This protein binds this small molecule.
Small molecule (SMILES): CC(=O)N[C@H]1[C@H](O[C@H]2[C@H](O)[C@@H](NC(C)=O)CO[C@@H]2CO)O[C@H](CO)[C@@H](O[C@@H]2O[C@H](CO)[C@@H](O)[C@H](O[C@H]3O[C@H](CO)[C@@H](O)[C@H](O)[C@@H]3O[C@H]3O[C@H](CO)[C@@H](O)[C@H](O)[C@@H]3O[C@H]3O[C@H](CO)[C@@H](O)[C@H](O)[C@@H]3O)[C@@H]2O)[C@@H]1O

Sequence of chain 4.A:
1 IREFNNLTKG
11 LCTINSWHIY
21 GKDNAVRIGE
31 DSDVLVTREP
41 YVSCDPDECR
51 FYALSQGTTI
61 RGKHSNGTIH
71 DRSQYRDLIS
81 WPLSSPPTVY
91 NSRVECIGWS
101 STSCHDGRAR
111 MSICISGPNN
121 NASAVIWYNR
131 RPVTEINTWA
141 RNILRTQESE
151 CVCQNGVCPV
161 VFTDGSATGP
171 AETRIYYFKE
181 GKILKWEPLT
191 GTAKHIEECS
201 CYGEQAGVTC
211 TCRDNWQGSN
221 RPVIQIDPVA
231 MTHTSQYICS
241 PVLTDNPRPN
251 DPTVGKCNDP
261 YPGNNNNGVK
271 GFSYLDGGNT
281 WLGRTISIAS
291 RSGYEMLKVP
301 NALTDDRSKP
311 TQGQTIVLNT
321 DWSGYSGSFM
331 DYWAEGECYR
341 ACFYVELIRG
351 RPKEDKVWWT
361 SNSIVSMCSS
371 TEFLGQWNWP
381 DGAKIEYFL

Binding-site contacts:
Ligand atom C7 contacts residue ASN121 of chain 4.A at 3.3 Å.
Ligand atom C6 contacts residue LEU374 of chain 2.A at 3.3 Å (hydrophobic).
Ligand atom O3 contacts residue ASP251 of chain 2.A at 2.9 Å (salt-bridge).
Ligand atom O5 contacts residue GLN376 of chain 2.A at 3.4 Å (h-bond).
Ligand atom O4 contacts residue ARG284 of chain 2.A at 3.5 Å (salt-bridge).
Ligand atom N2 contacts residue ASN121 of chain 4.A at 2.7 Å (h-bond).
Ligand atom O5 contacts residue GLY313 of chain 2.A at 3.6 Å.
Ligand atom C2 contacts residue ASN121 of chain 4.A at 2.4 Å.
Ligand atom C1 contacts residue ASN121 of chain 4.A at 1.5 Å.
Ligand atom O2 contacts residue GLY313 of chain 2.A at 3.3 Å.
Ligand atom C6 contacts residue THR311 of chain 2.A at 3.6 Å.
Ligand atom C3 contacts residue GLY313 of chain 2.A at 3.4 Å.
Ligand atom O4 contacts residue ASP251 of chain 2.A at 3.1 Å (salt-bridge).
Ligand atom O4 contacts residue GLU295 of chain 2.A at 2.8 Å (salt-bridge).
Ligand atom O5 contacts residue ASP251 of chain 2.A at 3.1 Å (salt-bridge).
Ligand atom O7 contacts residue ASN121 of chain 4.A at 3.4 Å (h-bond).
Ligand atom O6 contacts residue ASP251 of chain 2.A at 2.9 Å (salt-bridge).
Ligand atom O3 contacts residue ARG284 of chain 2.A at 2.6 Å (salt-bridge).
Ligand atom O3 contacts residue GLU295 of chain 2.A at 2.7 Å (salt-bridge).
Ligand atom C3 contacts residue GLU295 of chain 2.A at 3.1 Å.
Ligand atom O4 contacts residue LYS309 of chain 2.A at 3.5 Å (salt-bridge).
Ligand atom C8 contacts residue ASN120 of chain 4.A at 3.6 Å.
Ligand atom O2 contacts residue ASN250 of chain 2.A at 3.1 Å (h-bond).
Ligand atom O3 contacts residue GLY313 of chain 2.A at 3.1 Å (h-bond).
Ligand atom O3 contacts residue GLN312 of chain 2.A at 3.5 Å.
Ligand atom O6 contacts residue ILE286 of chain 2.A at 3.0 Å (h-bond).
Ligand atom C8 contacts residue GLN312 of chain 2.A at 3.6 Å.
Ligand atom O6 contacts residue VAL242 of chain 2.A at 3.6 Å.
Ligand atom O3 contacts residue ASN250 of chain 2.A at 2.9 Å.
Ligand atom C6 contacts residue PRO310 of chain 2.A at 3.4 Å (hydrophobic).
Ligand atom C3 contacts residue ASP251 of chain 2.A at 3.5 Å.
Ligand atom O5 contacts residue ASN121 of chain 4.A at 2.5 Å (h-bond).
Ligand atom C8 contacts residue PHE373 of chain 2.A at 3.4 Å (hydrophobic).
Ligand atom C6 contacts residue ILE286 of chain 2.A at 3.5 Å (hydrophobic).
Ligand atom O4 contacts residue ILE288 of chain 2.A at 3.6 Å.
Ligand atom C4 contacts residue GLU295 of chain 2.A at 3.6 Å.
Ligand atom O6 contacts residue LYS309 of chain 2.A at 3.2 Å (salt-bridge).
Ligand atom O4 contacts residue ARG248 of chain 2.A at 3.0 Å (salt-bridge).
Ligand atom O6 contacts residue GLN376 of chain 2.A at 3.0 Å.
Ligand atom O5 contacts residue GLY375 of chain 2.A at 3.4 Å.

Sequence of chain 2.A:
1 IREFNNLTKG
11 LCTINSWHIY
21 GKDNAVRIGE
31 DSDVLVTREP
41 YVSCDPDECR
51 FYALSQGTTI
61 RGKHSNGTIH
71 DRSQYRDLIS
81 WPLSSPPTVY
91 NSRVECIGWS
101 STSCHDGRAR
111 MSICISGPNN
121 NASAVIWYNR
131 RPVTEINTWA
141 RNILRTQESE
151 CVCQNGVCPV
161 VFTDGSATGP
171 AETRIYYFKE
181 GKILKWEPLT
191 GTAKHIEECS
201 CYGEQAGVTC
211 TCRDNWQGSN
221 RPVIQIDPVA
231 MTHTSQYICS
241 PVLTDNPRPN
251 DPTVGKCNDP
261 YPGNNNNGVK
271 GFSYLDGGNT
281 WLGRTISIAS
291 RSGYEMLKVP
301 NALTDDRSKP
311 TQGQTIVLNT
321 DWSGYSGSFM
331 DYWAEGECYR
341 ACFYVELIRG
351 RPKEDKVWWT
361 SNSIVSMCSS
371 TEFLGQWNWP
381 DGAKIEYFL

Sequence of chain 2.C:
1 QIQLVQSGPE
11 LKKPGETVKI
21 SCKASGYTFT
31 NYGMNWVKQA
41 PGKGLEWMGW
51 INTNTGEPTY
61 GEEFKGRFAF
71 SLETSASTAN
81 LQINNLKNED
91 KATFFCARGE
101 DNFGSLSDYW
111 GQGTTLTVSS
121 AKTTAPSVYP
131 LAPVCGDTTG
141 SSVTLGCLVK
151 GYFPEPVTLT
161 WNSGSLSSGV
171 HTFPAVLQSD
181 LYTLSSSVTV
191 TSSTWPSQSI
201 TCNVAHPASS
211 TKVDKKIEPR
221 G